Binding-site contacts:
Ligand atom N21 contacts residue ALA98 of chain 1.B at 3.7 Å.
Ligand atom O11 contacts residue LEU102 of chain 1.B at 3.5 Å.
Ligand atom C19 contacts residue LEU200 of chain 1.B at 3.6 Å (hydrophobic).
Ligand atom C08 contacts residue VAL85 of chain 1.B at 3.8 Å (hydrophobic).
Ligand atom C24 contacts residue MET148 of chain 1.B at 3.3 Å (hydrophobic).
Ligand atom C13 contacts residue GLY80 of chain 1.B at 3.3 Å.
Ligand atom C22 contacts residue TYR150 of chain 1.B at 3.9 Å (hydrophobic).
Ligand atom C07 contacts residue VAL85 of chain 1.B at 3.6 Å (hydrophobic).
Ligand atom C20 contacts residue ILE77 of chain 1.B at 3.7 Å (hydrophobic).
Ligand atom C08 contacts residue LYS100 of chain 1.B at 3.8 Å.
Ligand atom C08 contacts residue GLY83 of chain 1.B at 3.2 Å.
Ligand atom C08 contacts residue GLY80 of chain 1.B at 3.6 Å.
Ligand atom C09 contacts residue GLY80 of chain 1.B at 3.7 Å.
Ligand atom C22 contacts residue MET151 of chain 1.B at 3.6 Å (hydrophobic).
Ligand atom O01 contacts residue LYS100 of chain 1.B at 2.9 Å (salt-bridge).
Ligand atom C07 contacts residue GLY80 of chain 1.B at 3.5 Å.
Ligand atom O11 contacts residue PHE82 of chain 1.B at 3.4 Å.
Ligand atom C22 contacts residue GLU149 of chain 1.B at 3.5 Å.
Ligand atom C05 contacts residue ARG79 of chain 1.B at 3.7 Å.
Ligand atom C06 contacts residue GLY80 of chain 1.B at 3.3 Å.
Ligand atom O01 contacts residue ASP211 of chain 1.B at 3.0 Å.
Ligand atom C10 contacts residue LYS100 of chain 1.B at 3.9 Å.
Ligand atom C09 contacts residue GLY83 of chain 1.B at 3.4 Å.
Ligand atom C15 contacts residue VAL85 of chain 1.B at 3.8 Å (hydrophobic).
Ligand atom N03 contacts residue ASP211 of chain 1.B at 3.2 Å (salt-bridge).
Ligand atom C22 contacts residue ALA98 of chain 1.B at 3.0 Å (hydrophobic).
Ligand atom C09 contacts residue LYS100 of chain 1.B at 3.8 Å.
Ligand atom C12 contacts residue GLY80 of chain 1.B at 3.7 Å.
Ligand atom S25 contacts residue LYS100 of chain 1.B at 3.7 Å.
Ligand atom C17 contacts residue VAL85 of chain 1.B at 3.9 Å (hydrophobic).
Ligand atom C10 contacts residue GLY80 of chain 1.B at 3.5 Å.
Ligand atom C02 contacts residue LYS100 of chain 1.B at 3.9 Å.
Ligand atom C20 contacts residue LEU200 of chain 1.B at 3.6 Å (hydrophobic).
Ligand atom C12 contacts residue PHE82 of chain 1.B at 3.7 Å (hydrophobic).
Ligand atom C20 contacts residue PHE363 of chain 1.B at 3.7 Å (hydrophobic).
Ligand atom N21 contacts residue TYR150 of chain 1.B at 3.5 Å.
Ligand atom C02 contacts residue ASP211 of chain 1.B at 3.3 Å.
Ligand atom C23 contacts residue ALA98 of chain 1.B at 3.5 Å (hydrophobic).
Ligand atom N21 contacts residue MET151 of chain 1.B at 3.3 Å (h-bond).
Ligand atom N16 contacts residue VAL85 of chain 1.B at 3.9 Å.

Sequence of chain 1.B:
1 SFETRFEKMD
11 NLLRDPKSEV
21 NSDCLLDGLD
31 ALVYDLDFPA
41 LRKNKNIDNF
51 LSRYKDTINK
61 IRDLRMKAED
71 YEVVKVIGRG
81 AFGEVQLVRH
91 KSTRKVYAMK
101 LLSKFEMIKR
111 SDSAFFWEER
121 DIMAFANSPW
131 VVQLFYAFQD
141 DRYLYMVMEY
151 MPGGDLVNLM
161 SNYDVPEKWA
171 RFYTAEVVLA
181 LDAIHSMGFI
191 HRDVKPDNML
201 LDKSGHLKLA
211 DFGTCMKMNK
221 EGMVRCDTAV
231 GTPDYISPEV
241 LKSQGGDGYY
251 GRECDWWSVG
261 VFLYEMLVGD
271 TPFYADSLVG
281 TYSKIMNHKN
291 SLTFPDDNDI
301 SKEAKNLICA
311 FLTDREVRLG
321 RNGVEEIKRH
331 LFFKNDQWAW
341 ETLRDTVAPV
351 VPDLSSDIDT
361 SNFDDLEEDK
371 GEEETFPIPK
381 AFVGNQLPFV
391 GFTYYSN

A small-molecule ligand and the protein it binds are described below.
Small molecule (SMILES): COc1cccc([C@@H](C)NC(=O)Nc2nc(-c3ccncc3)cs2)c1